Sequence of chain 1.C:
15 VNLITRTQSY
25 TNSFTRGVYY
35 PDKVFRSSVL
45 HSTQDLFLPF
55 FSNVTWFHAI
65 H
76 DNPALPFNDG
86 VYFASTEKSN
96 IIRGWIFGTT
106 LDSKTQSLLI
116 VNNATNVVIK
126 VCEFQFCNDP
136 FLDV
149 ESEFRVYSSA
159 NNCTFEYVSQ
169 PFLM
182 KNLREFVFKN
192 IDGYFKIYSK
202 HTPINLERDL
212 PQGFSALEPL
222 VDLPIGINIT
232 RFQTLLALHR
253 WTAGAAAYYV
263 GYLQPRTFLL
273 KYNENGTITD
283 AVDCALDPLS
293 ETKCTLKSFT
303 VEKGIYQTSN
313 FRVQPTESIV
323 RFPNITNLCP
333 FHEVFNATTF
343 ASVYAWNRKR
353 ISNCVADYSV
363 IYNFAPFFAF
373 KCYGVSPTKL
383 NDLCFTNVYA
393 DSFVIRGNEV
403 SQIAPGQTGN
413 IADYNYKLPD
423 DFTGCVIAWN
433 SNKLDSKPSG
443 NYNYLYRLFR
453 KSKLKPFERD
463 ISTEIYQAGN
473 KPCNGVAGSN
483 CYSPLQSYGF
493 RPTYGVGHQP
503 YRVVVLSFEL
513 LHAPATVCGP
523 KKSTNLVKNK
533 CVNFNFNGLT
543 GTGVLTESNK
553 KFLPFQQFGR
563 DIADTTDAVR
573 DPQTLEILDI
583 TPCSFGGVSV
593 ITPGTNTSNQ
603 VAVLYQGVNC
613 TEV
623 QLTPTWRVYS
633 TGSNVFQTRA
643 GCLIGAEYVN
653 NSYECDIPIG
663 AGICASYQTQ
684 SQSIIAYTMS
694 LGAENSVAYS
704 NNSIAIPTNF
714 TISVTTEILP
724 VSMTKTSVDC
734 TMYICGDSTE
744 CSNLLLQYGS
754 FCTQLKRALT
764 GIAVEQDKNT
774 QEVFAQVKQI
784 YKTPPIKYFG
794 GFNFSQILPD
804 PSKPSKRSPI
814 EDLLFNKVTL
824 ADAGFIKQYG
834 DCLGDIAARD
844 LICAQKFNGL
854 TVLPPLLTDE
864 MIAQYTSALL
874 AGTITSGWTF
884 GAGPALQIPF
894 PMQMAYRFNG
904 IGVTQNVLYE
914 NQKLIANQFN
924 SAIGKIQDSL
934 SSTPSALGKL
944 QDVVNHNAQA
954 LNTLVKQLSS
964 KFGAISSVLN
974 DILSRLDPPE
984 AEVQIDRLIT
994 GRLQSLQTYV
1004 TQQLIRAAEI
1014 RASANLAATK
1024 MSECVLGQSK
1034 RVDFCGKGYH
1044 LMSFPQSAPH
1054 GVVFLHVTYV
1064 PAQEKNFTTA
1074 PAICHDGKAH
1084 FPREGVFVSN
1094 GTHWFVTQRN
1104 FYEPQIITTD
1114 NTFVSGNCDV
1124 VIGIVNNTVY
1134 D

This protein binds this small molecule.
Small molecule (SMILES): CC(=O)N[C@@H]1[C@@H](O)[C@H](O)[C@@H](CO)O[C@H]1O

Binding-site contacts:
Ligand atom C5 contacts residue ASN326 of chain 1.C at 3.7 Å.
Ligand atom C2 contacts residue ASN326 of chain 1.C at 2.4 Å.
Ligand atom C1 contacts residue GLN575 of chain 1.C at 4.0 Å.
Ligand atom C4 contacts residue ASN326 of chain 1.C at 4.2 Å.
Ligand atom C8 contacts residue GLN575 of chain 1.C at 3.2 Å.
Ligand atom O5 contacts residue ASN326 of chain 1.C at 2.4 Å (h-bond).
Ligand atom C1 contacts residue ASN326 of chain 1.C at 1.4 Å.
Ligand atom O7 contacts residue ASN326 of chain 1.C at 3.1 Å (h-bond).
Ligand atom N2 contacts residue ASN326 of chain 1.C at 2.9 Å (h-bond).
Ligand atom C7 contacts residue GLN575 of chain 1.C at 3.9 Å.
Ligand atom O5 contacts residue GLN575 of chain 1.C at 4.3 Å.
Ligand atom N2 contacts residue GLN575 of chain 1.C at 3.5 Å (h-bond).
Ligand atom C3 contacts residue ASN326 of chain 1.C at 3.8 Å.
Ligand atom C5 contacts residue GLN575 of chain 1.C at 4.3 Å.
Ligand atom C7 contacts residue ASN326 of chain 1.C at 3.2 Å.
Ligand atom C8 contacts residue ASN326 of chain 1.C at 4.3 Å.